Sequence of chain 1.G:
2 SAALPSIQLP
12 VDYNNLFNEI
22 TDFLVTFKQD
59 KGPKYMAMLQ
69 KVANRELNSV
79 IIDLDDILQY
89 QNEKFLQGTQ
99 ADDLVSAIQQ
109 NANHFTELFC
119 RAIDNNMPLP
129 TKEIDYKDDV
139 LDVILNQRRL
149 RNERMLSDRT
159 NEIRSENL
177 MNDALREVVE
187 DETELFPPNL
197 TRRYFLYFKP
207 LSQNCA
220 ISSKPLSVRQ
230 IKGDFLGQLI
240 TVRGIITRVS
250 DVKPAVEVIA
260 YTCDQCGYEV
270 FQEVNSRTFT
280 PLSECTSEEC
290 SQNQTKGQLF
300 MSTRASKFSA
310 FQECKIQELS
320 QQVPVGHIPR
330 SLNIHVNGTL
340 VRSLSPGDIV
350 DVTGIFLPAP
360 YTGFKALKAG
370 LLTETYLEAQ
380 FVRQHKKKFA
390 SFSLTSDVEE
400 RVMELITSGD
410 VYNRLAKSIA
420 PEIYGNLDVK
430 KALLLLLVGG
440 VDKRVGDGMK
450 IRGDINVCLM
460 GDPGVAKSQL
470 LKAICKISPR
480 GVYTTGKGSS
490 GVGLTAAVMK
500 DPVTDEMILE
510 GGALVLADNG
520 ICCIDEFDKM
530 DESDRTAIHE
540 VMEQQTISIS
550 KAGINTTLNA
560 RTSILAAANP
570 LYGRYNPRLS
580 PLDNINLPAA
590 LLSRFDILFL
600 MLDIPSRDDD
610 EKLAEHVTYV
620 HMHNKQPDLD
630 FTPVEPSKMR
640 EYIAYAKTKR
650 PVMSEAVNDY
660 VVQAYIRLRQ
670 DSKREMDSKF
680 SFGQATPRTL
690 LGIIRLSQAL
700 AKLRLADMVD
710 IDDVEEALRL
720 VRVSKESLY

The protein below binds the small molecule below.
Small molecule (SMILES): Nc1ncnc2c1ncn2[C@@H]1O[C@H](COP(=O)(O)OP(=O)(O)OP(O)(O)=S)[C@@H](O)[C@H]1O

Binding-site contacts:
Ligand atom O1A contacts residue GLN576 of chain 1.D at 3.2 Å.
Ligand atom N6 contacts residue TYR531 of chain 1.D at 3.4 Å.
Ligand atom N1 contacts residue ILE530 of chain 1.D at 3.6 Å.
Ligand atom C6 contacts residue TYR531 of chain 1.D at 3.6 Å (hydrophobic).
Ligand atom O2' contacts residue ILE450 of chain 1.G at 3.3 Å.
Ligand atom O2B contacts residue SER575 of chain 1.D at 2.8 Å (h-bond).
Ligand atom S1G contacts residue PRO570 of chain 1.D at 3.6 Å.
Ligand atom N7 contacts residue SER571 of chain 1.D at 3.3 Å (h-bond).
Ligand atom O2B contacts residue GLU542 of chain 1.G at 3.0 Å (salt-bridge).
Ligand atom PG contacts residue MG1 of chain 1.GA at 3.2 Å.
Ligand atom PB contacts residue LYS574 of chain 1.D at 3.6 Å.
Ligand atom O2' contacts residue GLN576 of chain 1.D at 3.6 Å.
Ligand atom O2G contacts residue MG1 of chain 1.GA at 2.0 Å.
Ligand atom C2 contacts residue TYR531 of chain 1.D at 3.3 Å (hydrophobic).
Ligand atom C8 contacts residue PRO686 of chain 1.G at 3.4 Å (hydrophobic).
Ligand atom O2A contacts residue GLU542 of chain 1.G at 3.0 Å (salt-bridge).
Ligand atom O2B contacts residue MG1 of chain 1.GA at 2.0 Å.
Ligand atom O3B contacts residue SER571 of chain 1.D at 3.0 Å (h-bond).
Ligand atom O3G contacts residue LYS574 of chain 1.D at 2.8 Å (salt-bridge).
Ligand atom O1A contacts residue SER575 of chain 1.D at 3.6 Å.
Ligand atom S1G contacts residue ARG687 of chain 1.G at 3.5 Å (salt-bridge).
Ligand atom O1B contacts residue LYS574 of chain 1.D at 3.0 Å (salt-bridge).
Ligand atom PA contacts residue SER573 of chain 1.D at 3.7 Å.
Ligand atom O3A contacts residue THR572 of chain 1.D at 3.3 Å (h-bond).
Ligand atom O2G contacts residue GLU542 of chain 1.G at 3.4 Å (salt-bridge).
Ligand atom O2A contacts residue ARG687 of chain 1.G at 2.6 Å (salt-bridge).
Ligand atom C8 contacts residue SER571 of chain 1.D at 3.2 Å.
Ligand atom O3B contacts residue ARG687 of chain 1.G at 3.2 Å (salt-bridge).
Ligand atom O1B contacts residue SER573 of chain 1.D at 3.3 Å (h-bond).
Ligand atom O1B contacts residue THR572 of chain 1.D at 3.0 Å (h-bond).
Ligand atom O3B contacts residue MG1 of chain 1.GA at 3.2 Å.
Ligand atom O5' contacts residue SER573 of chain 1.D at 3.4 Å (h-bond).
Ligand atom O3' contacts residue LEU690 of chain 1.G at 3.5 Å.
Ligand atom O3A contacts residue SER571 of chain 1.D at 3.5 Å.
Ligand atom N1 contacts residue TYR531 of chain 1.D at 2.6 Å (h-bond).
Ligand atom O3A contacts residue SER573 of chain 1.D at 2.9 Å (h-bond).
Ligand atom O2' contacts residue LEU690 of chain 1.G at 3.6 Å.
Ligand atom O3G contacts residue PRO570 of chain 1.D at 3.4 Å.
Ligand atom PB contacts residue MG1 of chain 1.GA at 3.2 Å.
Ligand atom O1A contacts residue SER573 of chain 1.D at 3.4 Å.

Sequence of chain 1.D:
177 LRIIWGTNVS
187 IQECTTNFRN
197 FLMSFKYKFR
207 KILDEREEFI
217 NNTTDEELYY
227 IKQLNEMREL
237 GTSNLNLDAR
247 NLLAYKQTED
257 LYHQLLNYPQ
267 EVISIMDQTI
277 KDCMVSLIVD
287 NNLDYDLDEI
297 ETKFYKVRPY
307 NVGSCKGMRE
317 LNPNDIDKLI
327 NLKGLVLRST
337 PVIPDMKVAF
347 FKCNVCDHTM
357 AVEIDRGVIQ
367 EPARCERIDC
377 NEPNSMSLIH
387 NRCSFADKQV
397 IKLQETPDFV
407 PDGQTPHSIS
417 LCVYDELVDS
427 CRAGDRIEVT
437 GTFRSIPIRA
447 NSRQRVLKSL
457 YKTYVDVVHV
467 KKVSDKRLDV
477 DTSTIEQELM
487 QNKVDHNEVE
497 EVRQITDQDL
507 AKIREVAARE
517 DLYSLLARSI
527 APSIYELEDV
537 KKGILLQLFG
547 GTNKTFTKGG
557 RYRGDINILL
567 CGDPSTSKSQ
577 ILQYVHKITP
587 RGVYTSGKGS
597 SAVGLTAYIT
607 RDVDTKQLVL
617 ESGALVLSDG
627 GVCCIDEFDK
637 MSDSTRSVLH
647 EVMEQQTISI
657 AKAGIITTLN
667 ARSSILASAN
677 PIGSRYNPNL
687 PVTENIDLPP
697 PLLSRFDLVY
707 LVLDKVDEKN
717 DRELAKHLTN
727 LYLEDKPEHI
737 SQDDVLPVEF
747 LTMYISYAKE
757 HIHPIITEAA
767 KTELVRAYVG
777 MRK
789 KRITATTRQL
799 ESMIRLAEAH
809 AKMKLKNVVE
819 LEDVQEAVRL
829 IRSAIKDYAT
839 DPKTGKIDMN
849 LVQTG